Sequence of chain 1.A:
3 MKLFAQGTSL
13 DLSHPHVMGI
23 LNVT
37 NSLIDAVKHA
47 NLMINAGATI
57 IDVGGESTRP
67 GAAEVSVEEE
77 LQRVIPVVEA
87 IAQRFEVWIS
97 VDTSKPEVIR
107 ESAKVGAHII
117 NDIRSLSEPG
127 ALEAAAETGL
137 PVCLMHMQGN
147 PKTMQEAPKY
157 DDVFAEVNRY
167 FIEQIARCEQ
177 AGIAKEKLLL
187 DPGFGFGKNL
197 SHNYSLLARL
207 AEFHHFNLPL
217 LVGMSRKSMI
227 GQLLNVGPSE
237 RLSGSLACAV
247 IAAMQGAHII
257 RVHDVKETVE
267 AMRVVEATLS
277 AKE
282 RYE

A small-molecule ligand and the protein it binds are described below.
Small molecule (SMILES): Cn1cnc2c(O)nc(N)nc21

Binding-site contacts:
Ligand atom N2 contacts residue ILE119 of chain 1.A at 3.9 Å.
Ligand atom N8 contacts residue ASP187 of chain 1.A at 2.6 Å (salt-bridge).
Ligand atom C9 contacts residue ASP187 of chain 1.A at 3.2 Å.
Ligand atom C1 contacts residue ASP98 of chain 1.A at 3.5 Å.
Ligand atom C1 contacts residue ARG257 of chain 1.A at 3.3 Å.
Ligand atom C5 contacts residue LYS223 of chain 1.A at 3.8 Å.
Ligand atom N10 contacts residue CYS139 of chain 1.A at 4.0 Å.
Ligand atom N4 contacts residue PHE192 of chain 1.A at 3.5 Å.
Ligand atom N10 contacts residue ASN117 of chain 1.A at 2.8 Å (h-bond).
Ligand atom N10 contacts residue ASP187 of chain 1.A at 2.8 Å (salt-bridge).
Ligand atom C9 contacts residue MET141 of chain 1.A at 3.8 Å (hydrophobic).
Ligand atom C12 contacts residue ILE119 of chain 1.A at 4.0 Å (hydrophobic).
Ligand atom C1 contacts residue THR64 of chain 1.A at 4.2 Å.
Ligand atom C12 contacts residue ARG257 of chain 1.A at 3.7 Å.
Ligand atom N11 contacts residue ASN117 of chain 1.A at 3.0 Å (h-bond).
Ligand atom C6 contacts residue PHE192 of chain 1.A at 3.9 Å (hydrophobic).
Ligand atom C9 contacts residue ARG257 of chain 1.A at 4.2 Å.
Ligand atom O7 contacts residue GLY219 of chain 1.A at 3.3 Å (h-bond).
Ligand atom N4 contacts residue ARG257 of chain 1.A at 3.3 Å (salt-bridge).
Ligand atom C5 contacts residue ARG257 of chain 1.A at 3.7 Å.
Ligand atom C1 contacts residue ILE119 of chain 1.A at 3.9 Å (hydrophobic).
Ligand atom C6 contacts residue LYS223 of chain 1.A at 3.5 Å.
Ligand atom O7 contacts residue LYS223 of chain 1.A at 2.6 Å (salt-bridge).
Ligand atom N11 contacts residue ILE119 of chain 1.A at 4.1 Å.
Ligand atom N11 contacts residue ARG257 of chain 1.A at 3.9 Å.
Ligand atom N2 contacts residue ARG257 of chain 1.A at 3.3 Å.
Ligand atom C6 contacts residue ASP187 of chain 1.A at 3.7 Å.
Ligand atom C3 contacts residue PHE192 of chain 1.A at 3.8 Å (hydrophobic).
Ligand atom C3 contacts residue THR64 of chain 1.A at 3.7 Å.
Ligand atom N10 contacts residue LEU217 of chain 1.A at 3.8 Å.
Ligand atom O7 contacts residue PHE192 of chain 1.A at 3.8 Å.
Ligand atom O7 contacts residue ASP187 of chain 1.A at 4.0 Å.
Ligand atom C9 contacts residue ASN117 of chain 1.A at 3.6 Å.
Ligand atom N8 contacts residue MET141 of chain 1.A at 3.6 Å (h-bond).
Ligand atom N4 contacts residue LYS223 of chain 1.A at 3.4 Å (salt-bridge).
Ligand atom C3 contacts residue ARG257 of chain 1.A at 3.2 Å.
Ligand atom C5 contacts residue PHE192 of chain 1.A at 3.7 Å (hydrophobic).
Ligand atom C6 contacts residue MET141 of chain 1.A at 3.9 Å (hydrophobic).
Ligand atom C1 contacts residue ASN117 of chain 1.A at 4.1 Å.
Ligand atom C12 contacts residue ASN117 of chain 1.A at 4.1 Å.